Sequence of chain 3.C:
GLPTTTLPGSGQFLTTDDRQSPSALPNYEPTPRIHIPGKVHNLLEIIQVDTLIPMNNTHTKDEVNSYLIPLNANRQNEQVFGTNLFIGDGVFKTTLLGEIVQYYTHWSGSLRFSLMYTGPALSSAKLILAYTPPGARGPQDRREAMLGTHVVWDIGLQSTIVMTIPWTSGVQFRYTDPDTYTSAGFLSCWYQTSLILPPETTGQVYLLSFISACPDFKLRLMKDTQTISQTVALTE

Binding-site contacts:
Ligand atom O1 contacts residue TYR152 of chain 3.A at 3.9 Å.
Ligand atom C7C contacts residue TYR128 of chain 3.A at 3.6 Å (hydrophobic).
Ligand atom C1B contacts residue MET221 of chain 3.A at 3.8 Å (hydrophobic).
Ligand atom C31 contacts residue SER175 of chain 3.A at 3.6 Å.
Ligand atom C3 contacts residue PRO174 of chain 3.A at 3.8 Å (hydrophobic).
Ligand atom C4B contacts residue LEU106 of chain 3.A at 3.7 Å (hydrophobic).
Ligand atom O1B contacts residue TYR128 of chain 3.A at 3.9 Å.
Ligand atom C5B contacts residue LEU106 of chain 3.A at 3.5 Å (hydrophobic).
Ligand atom C2C contacts residue VAL188 of chain 3.A at 3.2 Å (hydrophobic).
Ligand atom O1 contacts residue VAL188 of chain 3.A at 3.8 Å.
Ligand atom O1 contacts residue PHE186 of chain 3.A at 3.5 Å.
Ligand atom C6B contacts residue TYR197 of chain 3.A at 3.6 Å (hydrophobic).
Ligand atom C4C contacts residue TYR152 of chain 3.A at 3.8 Å (hydrophobic).
Ligand atom C5C contacts residue TYR128 of chain 3.A at 3.5 Å (hydrophobic).
Ligand atom C4 contacts residue MET224 of chain 3.A at 3.8 Å (hydrophobic).
Ligand atom C6C contacts residue VAL191 of chain 3.A at 3.2 Å (hydrophobic).
Ligand atom N2 contacts residue PHE186 of chain 3.A at 3.7 Å.
Ligand atom O1 contacts residue ALA24 of chain 3.C at 3.6 Å.
Ligand atom C3C contacts residue VAL188 of chain 3.A at 3.3 Å (hydrophobic).
Ligand atom C31 contacts residue VAL176 of chain 3.A at 3.3 Å (hydrophobic).
Ligand atom CM1 contacts residue SER107 of chain 3.A at 3.9 Å.
Ligand atom C5B contacts residue TYR197 of chain 3.A at 3.7 Å (hydrophobic).
Ligand atom C3 contacts residue PHE186 of chain 3.A at 3.8 Å (hydrophobic).
Ligand atom O1B contacts residue MET221 of chain 3.A at 3.4 Å.
Ligand atom C2B contacts residue MET221 of chain 3.A at 3.5 Å (hydrophobic).
Ligand atom C5C contacts residue ILE104 of chain 3.A at 3.8 Å (hydrophobic).
Ligand atom C4A contacts residue ASN219 of chain 3.A at 3.5 Å.
Ligand atom C6B contacts residue LEU106 of chain 3.A at 3.9 Å (hydrophobic).
Ligand atom C3B contacts residue MET221 of chain 3.A at 3.8 Å (hydrophobic).
Ligand atom N3A contacts residue ASN219 of chain 3.A at 3.0 Å (h-bond).
Ligand atom C6C contacts residue MET221 of chain 3.A at 3.7 Å (hydrophobic).
Ligand atom C5 contacts residue TYR152 of chain 3.A at 3.8 Å (hydrophobic).
Ligand atom C31 contacts residue PRO174 of chain 3.A at 3.4 Å (hydrophobic).
Ligand atom N2 contacts residue ALA24 of chain 3.C at 3.4 Å.
Ligand atom C31 contacts residue ALA150 of chain 3.A at 3.5 Å (hydrophobic).
Ligand atom C5 contacts residue PHE186 of chain 3.A at 3.5 Å (hydrophobic).
Ligand atom C4 contacts residue TYR152 of chain 3.A at 3.9 Å (hydrophobic).
Ligand atom C4 contacts residue PHE186 of chain 3.A at 3.6 Å (hydrophobic).
Ligand atom C3C contacts residue TYR128 of chain 3.A at 3.9 Å (hydrophobic).
Ligand atom C7C contacts residue TYR197 of chain 3.A at 3.8 Å (hydrophobic).

The protein below binds the small molecule below.
Small molecule (SMILES): Cc1cc(CCCCCCCOc2ccc(C3=N[C@@H](C)CO3)cc2)on1

Sequence of chain 3.A:
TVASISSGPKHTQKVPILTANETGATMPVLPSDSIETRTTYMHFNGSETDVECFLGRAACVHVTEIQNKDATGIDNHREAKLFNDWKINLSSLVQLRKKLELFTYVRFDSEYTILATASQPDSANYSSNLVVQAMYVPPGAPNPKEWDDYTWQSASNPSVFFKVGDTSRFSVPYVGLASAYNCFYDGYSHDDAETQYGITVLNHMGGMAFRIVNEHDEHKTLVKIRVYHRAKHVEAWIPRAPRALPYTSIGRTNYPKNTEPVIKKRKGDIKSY